Sequence of chain 1.B:
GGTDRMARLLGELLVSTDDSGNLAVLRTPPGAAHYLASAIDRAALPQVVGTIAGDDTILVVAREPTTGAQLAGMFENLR

Sequence of chain 1.D:
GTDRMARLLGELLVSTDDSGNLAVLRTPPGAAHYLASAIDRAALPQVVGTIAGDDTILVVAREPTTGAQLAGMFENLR

The protein below binds the small molecule below.
Small molecule (SMILES): NC(=[NH2+])NCCC[C@H](N)C(=O)O

Binding-site contacts:
Ligand atom N contacts residue ASP56 of chain 1.D at 2.9 Å (salt-bridge).
Ligand atom C contacts residue THR51 of chain 1.E at 3.6 Å.
Ligand atom N contacts residue THR57 of chain 1.D at 3.2 Å (h-bond).
Ligand atom CG contacts residue ASP41 of chain 1.E at 3.8 Å.
Ligand atom NH2 contacts residue PRO30 of chain 1.B at 3.7 Å.
Ligand atom CD contacts residue HIS34 of chain 1.E at 3.6 Å.
Ligand atom NH1 contacts residue ASP55 of chain 1.D at 3.6 Å.
Ligand atom N contacts residue THR51 of chain 1.E at 3.0 Å (h-bond).
Ligand atom CA contacts residue ASP56 of chain 1.D at 4.0 Å.
Ligand atom CZ contacts residue ASP55 of chain 1.B at 3.5 Å.
Ligand atom CB contacts residue ASP41 of chain 1.E at 3.4 Å.
Ligand atom C contacts residue ASP56 of chain 1.D at 4.1 Å.
Ligand atom CB contacts residue THR51 of chain 1.E at 3.9 Å.
Ligand atom CZ contacts residue ASP55 of chain 1.D at 3.8 Å.
Ligand atom NH2 contacts residue ASP55 of chain 1.B at 2.9 Å (salt-bridge).
Ligand atom NH2 contacts residue GLY31 of chain 1.B at 3.8 Å.
Ligand atom CD contacts residue SER38 of chain 1.E at 3.7 Å.
Ligand atom C contacts residue ALA53 of chain 1.E at 3.8 Å (hydrophobic).
Ligand atom OXT contacts residue ASP55 of chain 1.D at 3.5 Å (salt-bridge).
Ligand atom NH1 contacts residue ASP55 of chain 1.B at 2.8 Å (salt-bridge).
Ligand atom O contacts residue ASP55 of chain 1.D at 2.7 Å (salt-bridge).
Ligand atom O contacts residue GLY54 of chain 1.D at 3.5 Å.
Ligand atom OXT contacts residue GLY54 of chain 1.D at 3.2 Å.
Ligand atom O contacts residue ASP56 of chain 1.D at 3.2 Å (salt-bridge).
Ligand atom OXT contacts residue ILE52 of chain 1.E at 3.7 Å.
Ligand atom CG contacts residue ASP56 of chain 1.D at 4.0 Å.
Ligand atom CA contacts residue ALA53 of chain 1.E at 4.0 Å (hydrophobic).
Ligand atom C contacts residue GLY54 of chain 1.D at 3.8 Å.
Ligand atom CA contacts residue ASP41 of chain 1.E at 3.5 Å.
Ligand atom C contacts residue ASP55 of chain 1.D at 3.5 Å.
Ligand atom O contacts residue THR51 of chain 1.E at 4.1 Å.
Ligand atom C contacts residue ILE52 of chain 1.E at 4.0 Å (hydrophobic).
Ligand atom O contacts residue THR57 of chain 1.D at 3.4 Å (h-bond).
Ligand atom CA contacts residue THR51 of chain 1.E at 3.2 Å.
Ligand atom N contacts residue ASP41 of chain 1.E at 2.7 Å (salt-bridge).
Ligand atom CB contacts residue ALA37 of chain 1.E at 3.5 Å (hydrophobic).
Ligand atom NH1 contacts residue GLY31 of chain 1.B at 3.8 Å.
Ligand atom NE contacts residue SER38 of chain 1.E at 3.8 Å.
Ligand atom OXT contacts residue ALA53 of chain 1.E at 2.9 Å (h-bond).
Ligand atom NH2 contacts residue ASP55 of chain 1.D at 3.5 Å (salt-bridge).

Sequence of chain 1.E:
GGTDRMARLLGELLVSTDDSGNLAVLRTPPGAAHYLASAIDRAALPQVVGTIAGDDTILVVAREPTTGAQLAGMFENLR